This protein binds this small molecule.
Small molecule (SMILES): CC(=O)N[C@H]1[C@H](O[C@H]2[C@H](O)[C@@H](NC(C)=O)CO[C@@H]2CO)O[C@H](CO)[C@@H](O[C@@H]2O[C@H](CO[C@H]3O[C@H](CO)[C@@H](O)[C@H](O)[C@@H]3O)[C@@H](O)[C@H](O[C@H]3O[C@H](CO)[C@@H](O)[C@H](O)[C@@H]3O)[C@@H]2O)[C@@H]1O

Sequence of chain 4.B:
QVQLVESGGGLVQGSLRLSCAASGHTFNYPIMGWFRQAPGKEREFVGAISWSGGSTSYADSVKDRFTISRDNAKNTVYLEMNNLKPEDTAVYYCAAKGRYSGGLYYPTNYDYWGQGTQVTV

Sequence of chain 4.A:
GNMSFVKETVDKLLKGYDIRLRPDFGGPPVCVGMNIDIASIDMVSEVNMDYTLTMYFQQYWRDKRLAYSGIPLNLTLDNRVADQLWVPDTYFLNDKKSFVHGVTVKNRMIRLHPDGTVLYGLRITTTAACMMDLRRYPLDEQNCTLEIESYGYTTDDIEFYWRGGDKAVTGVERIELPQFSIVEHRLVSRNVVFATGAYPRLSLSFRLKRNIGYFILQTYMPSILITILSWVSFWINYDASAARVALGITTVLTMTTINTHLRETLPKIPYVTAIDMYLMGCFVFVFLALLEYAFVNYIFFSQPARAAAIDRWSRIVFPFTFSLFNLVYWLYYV

Binding-site contacts:
Ligand atom C7 contacts residue ASP500 of chain 4.B at 3.8 Å.
Ligand atom O7 contacts residue ARG268 of chain 4.A at 3.3 Å (salt-bridge).
Ligand atom N2 contacts residue ARG247 of chain 4.A at 3.9 Å.
Ligand atom C7 contacts residue ASN204 of chain 4.A at 3.5 Å.
Ligand atom O7 contacts residue ARG247 of chain 4.A at 3.1 Å (salt-bridge).
Ligand atom O7 contacts residue ARG251 of chain 4.A at 3.8 Å.
Ligand atom C8 contacts residue ASP500 of chain 4.B at 3.6 Å.
Ligand atom C2 contacts residue ASN204 of chain 4.A at 2.6 Å.
Ligand atom C1 contacts residue TYR418 of chain 4.B at 3.8 Å (hydrophobic).
Ligand atom C3 contacts residue ARG251 of chain 4.A at 3.7 Å.
Ligand atom O7 contacts residue ASN204 of chain 4.A at 3.5 Å (h-bond).
Ligand atom O3 contacts residue ASP500 of chain 4.B at 3.9 Å.
Ligand atom C1 contacts residue ASN204 of chain 4.A at 1.5 Å.
Ligand atom N2 contacts residue TYR418 of chain 4.B at 3.5 Å (h-bond).
Ligand atom C3 contacts residue SER266 of chain 4.A at 3.8 Å.
Ligand atom N2 contacts residue ASP500 of chain 4.B at 3.4 Å (salt-bridge).
Ligand atom C7 contacts residue ARG247 of chain 4.A at 3.5 Å.
Ligand atom N2 contacts residue ASN204 of chain 4.A at 3.1 Å (h-bond).
Ligand atom C7 contacts residue SER266 of chain 4.A at 3.6 Å.
Ligand atom C6 contacts residue TYR418 of chain 4.B at 3.8 Å (hydrophobic).
Ligand atom O5 contacts residue ASN204 of chain 4.A at 2.3 Å (h-bond).
Ligand atom O3 contacts residue ARG247 of chain 4.A at 3.2 Å (salt-bridge).
Ligand atom C2 contacts residue ARG247 of chain 4.A at 3.9 Å.
Ligand atom O6 contacts residue ARG251 of chain 4.A at 3.9 Å.
Ligand atom C3 contacts residue ASN204 of chain 4.A at 3.9 Å.
Ligand atom O5 contacts residue ARG251 of chain 4.A at 3.8 Å.
Ligand atom C8 contacts residue SER266 of chain 4.A at 3.5 Å.
Ligand atom C7 contacts residue ARG251 of chain 4.A at 3.4 Å.
Ligand atom C8 contacts residue SER490 of chain 4.B at 3.3 Å.
Ligand atom O6 contacts residue ARG247 of chain 4.A at 3.8 Å.
Ligand atom C6 contacts residue SER250 of chain 4.A at 3.4 Å.
Ligand atom O5 contacts residue ASN417 of chain 4.B at 3.7 Å.
Ligand atom O2 contacts residue THR497 of chain 4.B at 3.4 Å (h-bond).
Ligand atom C5 contacts residue ASN204 of chain 4.A at 3.7 Å.
Ligand atom C8 contacts residue ARG247 of chain 4.A at 3.8 Å.
Ligand atom C2 contacts residue SER266 of chain 4.A at 3.7 Å.
Ligand atom O3 contacts residue ARG251 of chain 4.A at 2.6 Å (salt-bridge).
Ligand atom C8 contacts residue ARG251 of chain 4.A at 3.8 Å.
Ligand atom N2 contacts residue SER266 of chain 4.A at 2.8 Å (h-bond).
Ligand atom N2 contacts residue ARG251 of chain 4.A at 3.4 Å (salt-bridge).